Binding-site contacts:
Ligand atom NAL contacts residue CYS59 of chain 1.C at 3.2 Å (h-bond).
Ligand atom CAM contacts residue PRO53 of chain 1.C at 3.9 Å (hydrophobic).
Ligand atom CAQ contacts residue HIS77 of chain 1.A at 3.5 Å.
Ligand atom NAJ contacts residue HIS77 of chain 1.A at 3.1 Å (h-bond).
Ligand atom CAO contacts residue MET58 of chain 1.C at 3.9 Å (hydrophobic).
Ligand atom CAG contacts residue PHE61 of chain 1.C at 3.9 Å (hydrophobic).
Ligand atom CAN contacts residue PRO53 of chain 1.C at 3.1 Å (hydrophobic).
Ligand atom NAK contacts residue HIS77 of chain 1.A at 3.0 Å (h-bond).
Ligand atom CAA contacts residue CYS59 of chain 1.C at 1.8 Å (hydrophobic).
Ligand atom CAE contacts residue LYS42 of chain 1.C at 3.5 Å.
Ligand atom NAL contacts residue PRO53 of chain 1.C at 2.7 Å (h-bond).
Ligand atom CAF contacts residue ASP73 of chain 1.A at 3.4 Å.
Ligand atom CAC contacts residue MET58 of chain 1.C at 3.8 Å (hydrophobic).
Ligand atom CAI contacts residue PRO53 of chain 1.C at 3.8 Å (hydrophobic).
Ligand atom OAB contacts residue ALA62 of chain 1.C at 3.7 Å.
Ligand atom NAJ contacts residue NI1 of chain 1.P at 2.1 Å (h-bond).
Ligand atom CAH contacts residue ASP74 of chain 1.A at 3.6 Å.
Ligand atom CAE contacts residue ALA43 of chain 1.C at 3.7 Å (hydrophobic).
Ligand atom CAD contacts residue ASP74 of chain 1.A at 3.5 Å.
Ligand atom CAC contacts residue GLN41 of chain 1.C at 3.2 Å.
Ligand atom CAM contacts residue CYS59 of chain 1.C at 2.9 Å (hydrophobic).
Ligand atom CAE contacts residue NI1 of chain 1.P at 3.1 Å.
Ligand atom CAD contacts residue PRO53 of chain 1.C at 4.0 Å (hydrophobic).
Ligand atom OAB contacts residue CYS59 of chain 1.C at 3.9 Å.
Ligand atom CAR contacts residue HIS77 of chain 1.A at 3.5 Å.
Ligand atom CAF contacts residue HIS77 of chain 1.A at 3.8 Å.
Ligand atom CAF contacts residue NI1 of chain 1.P at 3.1 Å.
Ligand atom CAD contacts residue ASP73 of chain 1.A at 3.7 Å.
Ligand atom CAG contacts residue MET58 of chain 1.C at 3.7 Å (hydrophobic).
Ligand atom CAQ contacts residue NI1 of chain 1.P at 2.9 Å.
Ligand atom CAR contacts residue NI1 of chain 1.P at 2.9 Å.
Ligand atom CAE contacts residue HIS77 of chain 1.A at 3.5 Å.
Ligand atom CAI contacts residue ALA62 of chain 1.C at 4.0 Å (hydrophobic).
Ligand atom NAK contacts residue NI1 of chain 1.P at 2.1 Å (h-bond).
Ligand atom CAE contacts residue GLN41 of chain 1.C at 3.5 Å.
Ligand atom CAP contacts residue PRO53 of chain 1.C at 3.5 Å (hydrophobic).
Ligand atom CAI contacts residue MET58 of chain 1.C at 3.1 Å (hydrophobic).
Ligand atom CAC contacts residue ALA43 of chain 1.C at 3.2 Å (hydrophobic).
Ligand atom CAG contacts residue GLN41 of chain 1.C at 3.8 Å.
Ligand atom CAH contacts residue PRO53 of chain 1.C at 3.6 Å (hydrophobic).

Sequence of chain 1.A:
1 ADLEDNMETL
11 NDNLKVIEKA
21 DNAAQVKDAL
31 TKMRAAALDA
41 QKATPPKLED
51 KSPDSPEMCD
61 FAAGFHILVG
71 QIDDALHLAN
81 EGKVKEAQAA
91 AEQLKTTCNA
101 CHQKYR

A protein and the small-molecule ligand that binds it are described below.
Small molecule (SMILES): CC(=O)Nc1cc2cccnc2c2ncccc12

Sequence of chain 1.C:
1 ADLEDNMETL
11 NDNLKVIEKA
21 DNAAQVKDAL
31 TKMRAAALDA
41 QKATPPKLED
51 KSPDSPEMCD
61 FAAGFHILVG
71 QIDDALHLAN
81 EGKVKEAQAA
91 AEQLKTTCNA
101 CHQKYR